Binding-site contacts:
Ligand atom O1 contacts residue ASP97 of chain 1.B at 4.1 Å.
Ligand atom BR1 contacts residue GLU95 of chain 1.B at 4.4 Å.
Ligand atom N1 contacts residue ASP96 of chain 1.B at 3.4 Å (salt-bridge).
Ligand atom C2 contacts residue ASP97 of chain 1.B at 4.0 Å.
Ligand atom C3 contacts residue ASP96 of chain 1.B at 4.0 Å.
Ligand atom N1 contacts residue ASP97 of chain 1.B at 3.4 Å.
Ligand atom C1 contacts residue ASP96 of chain 1.B at 4.3 Å.
Ligand atom C2 contacts residue ASN122 of chain 1.B at 3.8 Å.
Ligand atom C2 contacts residue ASP96 of chain 1.B at 4.0 Å.
Ligand atom O1 contacts residue ASP96 of chain 1.B at 3.5 Å (salt-bridge).

This small molecule binds to this protein.
Small molecule (SMILES): Brc1cnoc1

Sequence of chain 1.B:
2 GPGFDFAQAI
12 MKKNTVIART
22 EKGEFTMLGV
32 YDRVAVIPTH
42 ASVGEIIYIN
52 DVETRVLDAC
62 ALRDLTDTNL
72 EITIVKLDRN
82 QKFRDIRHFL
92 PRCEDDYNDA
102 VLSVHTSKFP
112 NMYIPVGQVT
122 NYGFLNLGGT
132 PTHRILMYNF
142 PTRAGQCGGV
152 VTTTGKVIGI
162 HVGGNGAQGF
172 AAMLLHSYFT